Sequence of chain 1.D:
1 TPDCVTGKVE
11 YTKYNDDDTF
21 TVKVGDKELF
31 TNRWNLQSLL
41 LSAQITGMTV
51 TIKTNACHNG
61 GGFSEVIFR

Sequence of chain 1.E:
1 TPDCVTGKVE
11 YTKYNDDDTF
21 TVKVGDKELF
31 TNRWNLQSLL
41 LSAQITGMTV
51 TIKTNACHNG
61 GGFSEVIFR

The small molecule below binds the protein below.
Small molecule (SMILES): OC[C@H]1O[C@H](O[C@@H]2[C@H](O)[C@@H](O)CO[C@@H]2CO)[C@H](O)[C@@H](O)[C@H]1O

Binding-site contacts:
Ligand atom C4 contacts residue ARG33 of chain 1.D at 4.3 Å.
Ligand atom C6 contacts residue TRP34 of chain 1.E at 4.5 Å (hydrophobic).
Ligand atom C6 contacts residue ASP18 of chain 1.E at 3.6 Å.
Ligand atom O6 contacts residue TYR14 of chain 1.E at 4.2 Å.
Ligand atom C5 contacts residue ASN35 of chain 1.D at 4.5 Å.
Ligand atom O4 contacts residue ASN32 of chain 1.D at 4.5 Å.
Ligand atom C2 contacts residue ASN32 of chain 1.D at 3.6 Å.
Ligand atom C6 contacts residue ASN35 of chain 1.D at 3.8 Å.
Ligand atom O2 contacts residue ASN32 of chain 1.D at 3.9 Å.
Ligand atom C3 contacts residue TRP34 of chain 1.D at 4.0 Å (hydrophobic).
Ligand atom C6 contacts residue TYR14 of chain 1.E at 4.0 Å (hydrophobic).
Ligand atom O6 contacts residue TRP34 of chain 1.D at 2.7 Å (h-bond).
Ligand atom C6 contacts residue ARG33 of chain 1.D at 3.5 Å.
Ligand atom C1 contacts residue TRP34 of chain 1.D at 3.9 Å (hydrophobic).
Ligand atom C4 contacts residue TRP34 of chain 1.E at 4.2 Å (hydrophobic).
Ligand atom O4 contacts residue ARG33 of chain 1.D at 3.1 Å.
Ligand atom O6 contacts residue ARG33 of chain 1.D at 3.5 Å.
Ligand atom O2 contacts residue S101 of chain 1.EA at 4.0 Å.
Ligand atom C5 contacts residue TRP34 of chain 1.D at 4.3 Å (hydrophobic).
Ligand atom C6 contacts residue TRP34 of chain 1.D at 3.4 Å (hydrophobic).
Ligand atom C5 contacts residue TRP34 of chain 1.E at 3.8 Å (hydrophobic).
Ligand atom O4 contacts residue ASP18 of chain 1.E at 2.5 Å (salt-bridge).
Ligand atom O4 contacts residue TRP34 of chain 1.D at 3.8 Å.
Ligand atom O3 contacts residue TRP34 of chain 1.D at 4.3 Å.
Ligand atom C2 contacts residue ARG33 of chain 1.D at 4.5 Å.
Ligand atom O5 contacts residue TRP34 of chain 1.D at 4.0 Å.
Ligand atom C1 contacts residue ASN32 of chain 1.D at 3.8 Å.
Ligand atom C4 contacts residue TRP34 of chain 1.D at 3.7 Å (hydrophobic).
Ligand atom C5 contacts residue ASP18 of chain 1.E at 4.3 Å.
Ligand atom C4 contacts residue ASP18 of chain 1.E at 3.4 Å.
Ligand atom O3 contacts residue ASP18 of chain 1.E at 4.3 Å.
Ligand atom O6 contacts residue ASN35 of chain 1.D at 2.6 Å (h-bond).